The small molecule below binds the protein below.
Small molecule (SMILES): CC(=O)N[C@@H]1[C@@H](O)[C@H](O)[C@@H](CO)O[C@H]1O

Sequence of chain 2.B:
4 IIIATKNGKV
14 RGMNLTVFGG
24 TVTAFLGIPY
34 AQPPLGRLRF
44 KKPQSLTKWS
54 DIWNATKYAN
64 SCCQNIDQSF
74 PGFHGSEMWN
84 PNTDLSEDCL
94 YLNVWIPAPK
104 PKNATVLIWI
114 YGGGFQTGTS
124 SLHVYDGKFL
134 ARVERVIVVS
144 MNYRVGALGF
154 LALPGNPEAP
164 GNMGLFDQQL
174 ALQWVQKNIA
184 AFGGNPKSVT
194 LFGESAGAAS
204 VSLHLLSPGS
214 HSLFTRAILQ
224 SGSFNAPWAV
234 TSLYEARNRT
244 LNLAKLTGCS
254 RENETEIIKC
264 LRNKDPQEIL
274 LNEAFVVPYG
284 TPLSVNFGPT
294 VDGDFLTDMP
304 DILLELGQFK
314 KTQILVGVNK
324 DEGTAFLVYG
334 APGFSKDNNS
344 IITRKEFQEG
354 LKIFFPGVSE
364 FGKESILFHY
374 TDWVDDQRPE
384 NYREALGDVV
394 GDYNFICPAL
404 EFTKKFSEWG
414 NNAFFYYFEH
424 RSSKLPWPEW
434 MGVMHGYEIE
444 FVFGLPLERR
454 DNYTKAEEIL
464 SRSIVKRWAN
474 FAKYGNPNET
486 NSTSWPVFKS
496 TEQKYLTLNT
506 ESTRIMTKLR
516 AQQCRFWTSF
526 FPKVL

Binding-site contacts:
Ligand atom O5 contacts residue ASN479 of chain 2.B at 4.0 Å.
Ligand atom N2 contacts residue ASN481 of chain 2.B at 3.7 Å.
Ligand atom C8 contacts residue THR483 of chain 2.B at 3.7 Å.
Ligand atom C2 contacts residue GLU482 of chain 2.B at 4.1 Å.
Ligand atom O7 contacts residue ASN473 of chain 2.B at 3.8 Å.
Ligand atom O6 contacts residue TYR477 of chain 2.B at 4.2 Å.
Ligand atom O7 contacts residue ASN481 of chain 2.B at 4.2 Å.
Ligand atom N2 contacts residue GLU482 of chain 2.B at 3.2 Å (salt-bridge).
Ligand atom C5 contacts residue ASN481 of chain 2.B at 2.9 Å.
Ligand atom O5 contacts residue ASN481 of chain 2.B at 1.5 Å (h-bond).
Ligand atom C8 contacts residue GLU482 of chain 2.B at 3.2 Å.
Ligand atom C6 contacts residue ASN481 of chain 2.B at 3.7 Å.
Ligand atom C7 contacts residue GLU482 of chain 2.B at 3.4 Å.
Ligand atom C4 contacts residue ASN481 of chain 2.B at 3.8 Å.
Ligand atom C7 contacts residue ASN481 of chain 2.B at 4.3 Å.
Ligand atom C2 contacts residue ASN481 of chain 2.B at 2.8 Å.
Ligand atom C7 contacts residue ASN473 of chain 2.B at 4.3 Å.
Ligand atom O7 contacts residue TYR477 of chain 2.B at 4.3 Å.
Ligand atom C3 contacts residue ASN481 of chain 2.B at 3.8 Å.
Ligand atom O7 contacts residue GLU482 of chain 2.B at 4.2 Å.
Ligand atom C5 contacts residue TYR477 of chain 2.B at 4.4 Å (hydrophobic).
Ligand atom C1 contacts residue ASN481 of chain 2.B at 1.5 Å.
Ligand atom C8 contacts residue ASN473 of chain 2.B at 4.4 Å.
Ligand atom C1 contacts residue GLU482 of chain 2.B at 4.1 Å.